Binding-site contacts:
Ligand atom C19 contacts residue TYR85 of chain 1.D at 3.5 Å (hydrophobic).
Ligand atom N3 contacts residue GLY206 of chain 1.D at 3.3 Å (h-bond).
Ligand atom C12 contacts residue ALA180 of chain 1.D at 3.8 Å (hydrophobic).
Ligand atom N contacts residue GLN182 of chain 1.D at 3.6 Å.
Ligand atom C14 contacts residue SER185 of chain 1.D at 3.7 Å.
Ligand atom C3 contacts residue GLY206 of chain 1.D at 3.4 Å.
Ligand atom C10 contacts residue GLN182 of chain 1.D at 3.7 Å.
Ligand atom C9 contacts residue TYR218 of chain 1.D at 3.4 Å (hydrophobic).
Ligand atom C21 contacts residue THR84 of chain 1.D at 3.2 Å.
Ligand atom C6 contacts residue GLN182 of chain 1.D at 3.6 Å.
Ligand atom O3 contacts residue TRP205 of chain 1.D at 3.1 Å.
Ligand atom N2 contacts residue GLN182 of chain 1.D at 3.7 Å.
Ligand atom C11 contacts residue GLY208 of chain 1.D at 3.2 Å.
Ligand atom C15 contacts residue TRP205 of chain 1.D at 3.7 Å (hydrophobic).
Ligand atom C9 contacts residue GLY216 of chain 1.D at 3.4 Å.
Ligand atom C8 contacts residue GLY216 of chain 1.D at 3.6 Å.
Ligand atom C8 contacts residue TRP205 of chain 1.D at 3.7 Å (hydrophobic).
Ligand atom O contacts residue CYS209 of chain 1.D at 3.2 Å (h-bond).
Ligand atom C16 contacts residue PHE162 of chain 1.D at 3.7 Å (hydrophobic).
Ligand atom C7 contacts residue GLY216 of chain 1.D at 3.7 Å.
Ligand atom O3 contacts residue GLY206 of chain 1.D at 3.2 Å (h-bond).
Ligand atom O contacts residue GLY208 of chain 1.D at 3.5 Å.
Ligand atom C7 contacts residue ALA180 of chain 1.D at 3.6 Å (hydrophobic).
Ligand atom C11 contacts residue GLY206 of chain 1.D at 3.7 Å.
Ligand atom N contacts residue CYS209 of chain 1.D at 3.6 Å.
Ligand atom C9 contacts residue ILE217 of chain 1.D at 3.6 Å (hydrophobic).
Ligand atom C8 contacts residue ASP179 of chain 1.D at 3.7 Å.
Ligand atom C7 contacts residue TRP205 of chain 1.D at 3.5 Å (hydrophobic).
Ligand atom O1 contacts residue VAL203 of chain 1.D at 3.0 Å.
Ligand atom N contacts residue GLY208 of chain 1.D at 3.5 Å (h-bond).
Ligand atom C23 contacts residue GLY206 of chain 1.D at 3.7 Å.
Ligand atom C8 contacts residue ALA180 of chain 1.D at 3.6 Å (hydrophobic).
Ligand atom O1 contacts residue TRP205 of chain 1.D at 3.6 Å (h-bond).
Ligand atom C21 contacts residue TYR85 of chain 1.D at 3.7 Å (hydrophobic).
Ligand atom C4 contacts residue GLN182 of chain 1.D at 3.7 Å.
Ligand atom C2 contacts residue GLU135 of chain 1.D at 3.6 Å.
Ligand atom C13 contacts residue GLN182 of chain 1.D at 3.6 Å.
Ligand atom C5 contacts residue GLN182 of chain 1.D at 3.5 Å.
Ligand atom C9 contacts residue ALA180 of chain 1.D at 3.6 Å (hydrophobic).
Ligand atom C3 contacts residue GLN182 of chain 1.D at 3.6 Å.

This protein binds this small molecule.
Small molecule (SMILES): Cc1cc2cc(/N=C(/NC(=O)c3cccnc3)N[C@H]3CCCCN(CC(=O)N4CCCC4)C3=O)ccc2o1

Sequence of chain 1.D:
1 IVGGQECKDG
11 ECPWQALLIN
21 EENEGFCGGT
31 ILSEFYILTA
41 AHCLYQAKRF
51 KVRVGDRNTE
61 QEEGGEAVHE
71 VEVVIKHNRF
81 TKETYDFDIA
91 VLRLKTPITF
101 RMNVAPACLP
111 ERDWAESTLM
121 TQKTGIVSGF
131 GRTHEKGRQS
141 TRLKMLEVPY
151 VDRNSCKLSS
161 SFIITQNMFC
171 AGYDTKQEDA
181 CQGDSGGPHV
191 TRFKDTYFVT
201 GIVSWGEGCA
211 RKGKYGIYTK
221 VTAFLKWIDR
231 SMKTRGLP